This small molecule binds to this protein.
Small molecule (SMILES): CC1(C)N=C(N)N=C(N)N1c1ccc(Cl)cc1

Binding-site contacts:
Ligand atom C9 contacts residue ASP48 of chain 1.D at 3.5 Å.
Ligand atom C6 contacts residue ASP48 of chain 1.D at 3.5 Å.
Ligand atom C16 contacts residue ILE154 of chain 1.D at 3.9 Å (hydrophobic).
Ligand atom N7 contacts residue THR178 of chain 1.D at 3.7 Å.
Ligand atom N3 contacts residue ALA28 of chain 1.D at 3.9 Å.
Ligand atom C2 contacts residue ASP48 of chain 1.D at 3.5 Å.
Ligand atom C13 contacts residue PHE52 of chain 1.D at 3.8 Å (hydrophobic).
Ligand atom C14 contacts residue THR80 of chain 1.D at 4.0 Å.
Ligand atom N3 contacts residue PHE52 of chain 1.D at 3.6 Å.
Ligand atom N8 contacts residue VAL26 of chain 1.D at 3.2 Å (h-bond).
Ligand atom C4 contacts residue VAL26 of chain 1.D at 3.9 Å (hydrophobic).
Ligand atom N7 contacts residue ASP48 of chain 1.D at 3.1 Å (salt-bridge).
Ligand atom C2 contacts residue VAL26 of chain 1.D at 4.0 Å (hydrophobic).
Ligand atom N5 contacts residue PHE52 of chain 1.D at 3.9 Å.
Ligand atom C9 contacts residue MET49 of chain 1.D at 3.6 Å (hydrophobic).
Ligand atom C12 contacts residue PHE52 of chain 1.D at 3.4 Å (hydrophobic).
Ligand atom C2 contacts residue PHE52 of chain 1.D at 4.0 Å (hydrophobic).
Ligand atom C10 contacts residue ALA28 of chain 1.D at 3.8 Å (hydrophobic).
Ligand atom CL17 contacts residue ILE84 of chain 1.D at 3.6 Å.
Ligand atom C9 contacts residue PHE52 of chain 1.D at 3.8 Å (hydrophobic).
Ligand atom C2 contacts residue ALA28 of chain 1.D at 3.8 Å (hydrophobic).
Ligand atom N7 contacts residue VAL26 of chain 1.D at 3.6 Å.
Ligand atom C10 contacts residue ASP48 of chain 1.D at 3.6 Å.
Ligand atom N7 contacts residue ALA28 of chain 1.D at 3.7 Å.
Ligand atom N7 contacts residue VAL27 of chain 1.D at 3.3 Å (h-bond).
Ligand atom N3 contacts residue VAL26 of chain 1.D at 3.5 Å.
Ligand atom N3 contacts residue VAL27 of chain 1.D at 3.6 Å.
Ligand atom N1 contacts residue ALA28 of chain 1.D at 3.7 Å.
Ligand atom C4 contacts residue ILE154 of chain 1.D at 4.0 Å (hydrophobic).
Ligand atom C15 contacts residue THR80 of chain 1.D at 4.0 Å.
Ligand atom N1 contacts residue ASP48 of chain 1.D at 2.6 Å (salt-bridge).
Ligand atom C4 contacts residue PHE52 of chain 1.D at 3.6 Å (hydrophobic).
Ligand atom C13 contacts residue ILE154 of chain 1.D at 4.0 Å (hydrophobic).
Ligand atom N8 contacts residue TYR160 of chain 1.D at 3.7 Å.
Ligand atom C2 contacts residue VAL27 of chain 1.D at 3.8 Å (hydrophobic).
Ligand atom CL17 contacts residue SER83 of chain 1.D at 3.9 Å.
Ligand atom N8 contacts residue PHE52 of chain 1.D at 3.5 Å.
Ligand atom C11 contacts residue ILE154 of chain 1.D at 4.2 Å (hydrophobic).
Ligand atom N8 contacts residue ILE154 of chain 1.D at 2.8 Å (h-bond).
Ligand atom CL17 contacts residue THR80 of chain 1.D at 3.4 Å.

Sequence of chain 1.D:
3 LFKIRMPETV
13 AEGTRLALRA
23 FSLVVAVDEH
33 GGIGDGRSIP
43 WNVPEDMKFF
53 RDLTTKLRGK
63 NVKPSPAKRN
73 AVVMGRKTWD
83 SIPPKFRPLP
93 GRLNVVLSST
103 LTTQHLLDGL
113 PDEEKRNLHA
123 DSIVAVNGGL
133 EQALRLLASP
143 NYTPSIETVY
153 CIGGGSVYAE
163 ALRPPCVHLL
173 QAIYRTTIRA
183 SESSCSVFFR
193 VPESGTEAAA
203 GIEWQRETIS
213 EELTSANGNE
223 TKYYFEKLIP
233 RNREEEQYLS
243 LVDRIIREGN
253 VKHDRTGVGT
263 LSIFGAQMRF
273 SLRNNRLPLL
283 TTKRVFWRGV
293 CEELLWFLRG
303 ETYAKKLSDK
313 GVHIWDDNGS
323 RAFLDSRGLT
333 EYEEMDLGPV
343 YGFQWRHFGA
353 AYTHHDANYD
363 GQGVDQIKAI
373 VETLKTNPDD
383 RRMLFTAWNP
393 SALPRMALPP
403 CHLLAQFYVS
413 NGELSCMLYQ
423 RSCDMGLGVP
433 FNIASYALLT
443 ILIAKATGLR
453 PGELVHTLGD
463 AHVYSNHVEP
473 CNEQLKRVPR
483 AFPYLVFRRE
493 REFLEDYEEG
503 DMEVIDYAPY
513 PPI